Sequence of chain 1.A:
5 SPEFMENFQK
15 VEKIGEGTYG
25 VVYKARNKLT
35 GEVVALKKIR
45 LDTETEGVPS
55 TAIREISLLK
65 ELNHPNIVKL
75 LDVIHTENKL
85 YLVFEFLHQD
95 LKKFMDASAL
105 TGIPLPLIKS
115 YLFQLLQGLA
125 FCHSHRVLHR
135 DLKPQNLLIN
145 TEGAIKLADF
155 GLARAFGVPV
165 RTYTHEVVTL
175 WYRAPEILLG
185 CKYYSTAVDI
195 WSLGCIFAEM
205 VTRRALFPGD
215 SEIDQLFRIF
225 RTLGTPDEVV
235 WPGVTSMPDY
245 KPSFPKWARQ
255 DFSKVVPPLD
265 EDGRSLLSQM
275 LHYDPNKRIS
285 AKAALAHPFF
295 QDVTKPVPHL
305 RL

The protein below binds the small molecule below.
Small molecule (SMILES): CN[C@@H]1C[C@H]2O[C@@](C)([C@@H]1OC)n1c3ccccc3c3c4c(c5c6ccccc6n2c5c31)C(=O)NC4

Binding-site contacts:
Ligand atom N4 contacts residue GLN139 of chain 1.A at 2.8 Å (h-bond).
Ligand atom C15 contacts residue LYS41 of chain 1.A at 3.5 Å.
Ligand atom C14 contacts residue 2AN1 of chain 1.C at 3.2 Å.
Ligand atom C20 contacts residue ILE18 of chain 1.A at 3.7 Å (hydrophobic).
Ligand atom N1 contacts residue GLU89 of chain 1.A at 2.8 Å (salt-bridge).
Ligand atom C9 contacts residue PHE88 of chain 1.A at 3.7 Å (hydrophobic).
Ligand atom C26 contacts residue VAL26 of chain 1.A at 3.7 Å (hydrophobic).
Ligand atom C6 contacts residue ILE18 of chain 1.A at 3.7 Å (hydrophobic).
Ligand atom C26 contacts residue GLY21 of chain 1.A at 3.2 Å.
Ligand atom C8 contacts residue GLU89 of chain 1.A at 3.5 Å.
Ligand atom O5 contacts residue PHE90 of chain 1.A at 3.2 Å.
Ligand atom O5 contacts residue LEU91 of chain 1.A at 2.3 Å (h-bond).
Ligand atom C14 contacts residue LYS41 of chain 1.A at 3.5 Å.
Ligand atom C2 contacts residue HIS92 of chain 1.A at 3.6 Å.
Ligand atom O6 contacts residue LEU142 of chain 1.A at 3.7 Å.
Ligand atom C27 contacts residue LEU142 of chain 1.A at 3.7 Å (hydrophobic).
Ligand atom N1 contacts residue ALA39 of chain 1.A at 3.4 Å.
Ligand atom C3 contacts residue LEU91 of chain 1.A at 3.2 Å (hydrophobic).
Ligand atom C4 contacts residue ILE18 of chain 1.A at 3.8 Å (hydrophobic).
Ligand atom C10 contacts residue LEU142 of chain 1.A at 3.5 Å (hydrophobic).
Ligand atom C1 contacts residue ILE18 of chain 1.A at 3.2 Å (hydrophobic).
Ligand atom C8 contacts residue ALA39 of chain 1.A at 3.5 Å (hydrophobic).
Ligand atom C12 contacts residue VAL26 of chain 1.A at 3.8 Å (hydrophobic).
Ligand atom N2 contacts residue VAL26 of chain 1.A at 3.5 Å.
Ligand atom C5 contacts residue ILE18 of chain 1.A at 3.5 Å (hydrophobic).
Ligand atom C15 contacts residue ASP153 of chain 1.A at 3.3 Å.
Ligand atom C16 contacts residue ASP153 of chain 1.A at 3.7 Å.
Ligand atom C3 contacts residue HIS92 of chain 1.A at 3.1 Å.
Ligand atom C4 contacts residue LEU91 of chain 1.A at 3.0 Å (hydrophobic).
Ligand atom C17 contacts residue VAL26 of chain 1.A at 3.3 Å (hydrophobic).
Ligand atom C7 contacts residue LEU142 of chain 1.A at 3.7 Å (hydrophobic).
Ligand atom C8 contacts residue LEU91 of chain 1.A at 3.5 Å (hydrophobic).
Ligand atom C6 contacts residue LEU142 of chain 1.A at 3.7 Å (hydrophobic).
Ligand atom C25 contacts residue ILE18 of chain 1.A at 3.2 Å (hydrophobic).
Ligand atom C27 contacts residue ASN140 of chain 1.A at 3.4 Å.
Ligand atom C16 contacts residue VAL26 of chain 1.A at 3.7 Å (hydrophobic).
Ligand atom O4 contacts residue GLY19 of chain 1.A at 3.5 Å.
Ligand atom C26 contacts residue GLU20 of chain 1.A at 3.2 Å.
Ligand atom O5 contacts residue GLU89 of chain 1.A at 3.5 Å (salt-bridge).
Ligand atom O6 contacts residue GLN139 of chain 1.A at 3.6 Å.